Binding-site contacts:
Ligand atom C14 contacts residue THR116 of chain 1.A at 4.2 Å.
Ligand atom C12 contacts residue ALA160 of chain 1.A at 3.7 Å (hydrophobic).
Ligand atom O1 contacts residue ALA160 of chain 1.A at 3.1 Å (h-bond).
Ligand atom N4 contacts residue LEU161 of chain 1.A at 4.0 Å.
Ligand atom N3 contacts residue SER159 of chain 1.A at 4.0 Å.
Ligand atom C13 contacts residue ALA160 of chain 1.A at 3.6 Å (hydrophobic).
Ligand atom C10 contacts residue LEU161 of chain 1.A at 3.8 Å (hydrophobic).
Ligand atom C10 contacts residue ASP119 of chain 1.A at 3.3 Å.
Ligand atom N2 contacts residue LEU161 of chain 1.A at 3.7 Å.
Ligand atom C14 contacts residue VAL15 of chain 1.A at 3.9 Å (hydrophobic).
Ligand atom C17 contacts residue LEU120 of chain 1.A at 3.6 Å (hydrophobic).
Ligand atom O contacts residue PHE29 of chain 1.A at 3.7 Å.
Ligand atom C16 contacts residue ASP119 of chain 1.A at 3.0 Å.
Ligand atom O1 contacts residue THR116 of chain 1.A at 3.6 Å.
Ligand atom N4 contacts residue ALA160 of chain 1.A at 2.9 Å (h-bond).
Ligand atom C9 contacts residue PHE29 of chain 1.A at 3.9 Å (hydrophobic).
Ligand atom C12 contacts residue LEU161 of chain 1.A at 4.0 Å (hydrophobic).
Ligand atom N4 contacts residue ASP119 of chain 1.A at 3.7 Å.
Ligand atom N3 contacts residue ASP119 of chain 1.A at 2.9 Å (salt-bridge).
Ligand atom C14 contacts residue LYS117 of chain 1.A at 3.9 Å.
Ligand atom O1 contacts residue LYS117 of chain 1.A at 3.3 Å (salt-bridge).
Ligand atom O1 contacts residue SER159 of chain 1.A at 4.1 Å.
Ligand atom N4 contacts residue LYS117 of chain 1.A at 3.2 Å (salt-bridge).
Ligand atom C15 contacts residue THR116 of chain 1.A at 4.0 Å.
Ligand atom N2 contacts residue ASP119 of chain 1.A at 2.8 Å (salt-bridge).
Ligand atom C13 contacts residue LYS117 of chain 1.A at 3.8 Å.
Ligand atom C14 contacts residue ALA160 of chain 1.A at 3.4 Å (hydrophobic).
Ligand atom N4 contacts residue SER159 of chain 1.A at 3.5 Å.
Ligand atom C12 contacts residue LYS117 of chain 1.A at 3.6 Å.
Ligand atom C15 contacts residue VAL15 of chain 1.A at 3.1 Å (hydrophobic).
Ligand atom C15 contacts residue GLY16 of chain 1.A at 3.0 Å.
Ligand atom C11 contacts residue ASP119 of chain 1.A at 3.7 Å.
Ligand atom N3 contacts residue LYS117 of chain 1.A at 4.0 Å.
Ligand atom C16 contacts residue LEU120 of chain 1.A at 3.4 Å (hydrophobic).
Ligand atom C9 contacts residue LEU161 of chain 1.A at 4.0 Å (hydrophobic).
Ligand atom C15 contacts residue ALA160 of chain 1.A at 3.8 Å (hydrophobic).
Ligand atom C12 contacts residue ASP119 of chain 1.A at 3.8 Å.
Ligand atom C15 contacts residue LEU20 of chain 1.A at 3.8 Å (hydrophobic).
Ligand atom N3 contacts residue LEU161 of chain 1.A at 3.9 Å.
Ligand atom C11 contacts residue LEU161 of chain 1.A at 4.0 Å (hydrophobic).

This protein binds this small molecule.
Small molecule (SMILES): CCN(CC)CCn1ccc2cc(NC(=O)Nc3cc(C)on3)ccc21

Sequence of chain 1.A:
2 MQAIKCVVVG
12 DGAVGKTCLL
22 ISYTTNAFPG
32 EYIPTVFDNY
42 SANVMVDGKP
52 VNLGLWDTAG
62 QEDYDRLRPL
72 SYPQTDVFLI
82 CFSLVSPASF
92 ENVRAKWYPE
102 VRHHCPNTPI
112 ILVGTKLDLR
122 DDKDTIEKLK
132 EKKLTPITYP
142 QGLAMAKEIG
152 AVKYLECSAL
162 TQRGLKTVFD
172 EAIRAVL